Sequence of chain 1.D:
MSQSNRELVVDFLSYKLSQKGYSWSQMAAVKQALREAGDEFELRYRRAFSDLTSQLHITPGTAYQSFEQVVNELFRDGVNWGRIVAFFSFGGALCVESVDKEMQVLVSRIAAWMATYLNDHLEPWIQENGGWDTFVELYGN

Binding-site contacts:
Ligand atom C2 contacts residue SER94 of chain 1.D at 3.3 Å.
Ligand atom N2 contacts residue SER55 of chain 1.D at 2.8 Å (h-bond).
Ligand atom O2 contacts residue ARG88 of chain 1.D at 3.0 Å (salt-bridge).
Ligand atom C7 contacts residue SER55 of chain 1.D at 3.4 Å.
Ligand atom C27 contacts residue ALA42 of chain 1.D at 3.5 Å (hydrophobic).
Ligand atom N1 contacts residue LEU57 of chain 1.D at 3.1 Å (h-bond).
Ligand atom O1 contacts residue LEU79 of chain 1.D at 3.6 Å.
Ligand atom C5 contacts residue ASP56 of chain 1.D at 3.4 Å.
Ligand atom C10 contacts residue LEU57 of chain 1.D at 3.5 Å (hydrophobic).
Ligand atom N3 contacts residue PHE54 of chain 1.D at 3.6 Å.
Ligand atom N5 contacts residue GLU45 of chain 1.D at 3.6 Å.
Ligand atom C8 contacts residue PHE54 of chain 1.D at 3.6 Å (hydrophobic).
Ligand atom S1 contacts residue PHE46 of chain 1.D at 3.6 Å.
Ligand atom C3 contacts residue ALA98 of chain 1.D at 3.6 Å (hydrophobic).
Ligand atom N6 contacts residue ALA42 of chain 1.D at 3.3 Å.
Ligand atom O2 contacts residue ASN85 of chain 1.D at 3.0 Å (h-bond).
Ligand atom N4 contacts residue ARG88 of chain 1.D at 3.2 Å (salt-bridge).
Ligand atom C9 contacts residue PHE54 of chain 1.D at 3.6 Å (hydrophobic).
Ligand atom N5 contacts residue TYR144 of chain 1.D at 3.4 Å.
Ligand atom C2 contacts residue PHE95 of chain 1.D at 3.4 Å (hydrophobic).
Ligand atom C10 contacts residue SER55 of chain 1.D at 3.5 Å.
Ligand atom C33 contacts residue TYR144 of chain 1.D at 3.4 Å (hydrophobic).
Ligand atom C22 contacts residue GLY87 of chain 1.D at 3.4 Å.
Ligand atom C30 contacts residue TYR50 of chain 1.D at 3.4 Å (hydrophobic).
Ligand atom S2 contacts residue PHE54 of chain 1.D at 3.6 Å.
Ligand atom N7 contacts residue LEU143 of chain 1.D at 3.4 Å (h-bond).
Ligand atom C15 contacts residue LEU79 of chain 1.D at 3.4 Å (hydrophobic).
Ligand atom C16 contacts residue LEU79 of chain 1.D at 3.5 Å (hydrophobic).
Ligand atom C15 contacts residue PHE54 of chain 1.D at 3.5 Å (hydrophobic).
Ligand atom C18 contacts residue ARG88 of chain 1.D at 3.5 Å.
Ligand atom N2 contacts residue LEU57 of chain 1.D at 3.4 Å.
Ligand atom C35 contacts residue TYR144 of chain 1.D at 3.4 Å (hydrophobic).
Ligand atom O1 contacts residue ALA91 of chain 1.D at 3.6 Å.
Ligand atom C4 contacts residue ALA98 of chain 1.D at 3.6 Å (hydrophobic).
Ligand atom C18 contacts residue PHE54 of chain 1.D at 3.5 Å (hydrophobic).
Ligand atom C19 contacts residue ARG88 of chain 1.D at 3.5 Å.
Ligand atom O4 contacts residue PHE46 of chain 1.D at 3.5 Å.
Ligand atom N6 contacts residue GLU45 of chain 1.D at 3.3 Å.
Ligand atom C28 contacts residue TYR144 of chain 1.D at 3.6 Å (hydrophobic).
Ligand atom N1 contacts residue SER55 of chain 1.D at 3.2 Å (h-bond).

A protein and the small-molecule ligand that binds it are described below.
Small molecule (SMILES): O=C(Nc1nc2ccccc2s1)c1cccc2c1CN(c1nc(C(=O)O)c(CCCOc3ccc(-n4ncc5cncnc54)cc3)s1)CC2